Sequence of chain 6.D:
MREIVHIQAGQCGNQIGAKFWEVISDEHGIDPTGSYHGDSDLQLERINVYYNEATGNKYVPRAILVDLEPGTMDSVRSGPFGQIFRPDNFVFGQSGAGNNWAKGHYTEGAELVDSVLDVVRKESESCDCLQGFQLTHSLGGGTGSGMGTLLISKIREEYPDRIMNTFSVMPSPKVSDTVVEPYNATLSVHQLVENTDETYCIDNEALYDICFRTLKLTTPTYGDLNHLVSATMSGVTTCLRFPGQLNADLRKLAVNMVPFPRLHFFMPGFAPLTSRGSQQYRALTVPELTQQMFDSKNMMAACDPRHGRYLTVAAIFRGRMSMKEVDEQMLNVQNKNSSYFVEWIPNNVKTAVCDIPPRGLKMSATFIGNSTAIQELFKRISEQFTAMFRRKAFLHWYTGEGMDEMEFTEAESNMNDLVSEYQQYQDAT

This protein binds this small molecule.
Small molecule (SMILES): CC(=O)O[C@H]1C(=O)[C@@]2(C)[C@H]([C@H](OC(=O)c3ccccc3)[C@]3(O)C[C@H](OC(=O)[C@H](O)[C@@H](NC(=O)c4ccccc4)c4ccccc4)C(C)=C1C3(C)C)[C@]1(OC(C)=O)CO[C@@H]1C[C@@H]2O

Binding-site contacts:
Ligand atom C08 contacts residue HIS227 of chain 6.D at 3.1 Å.
Ligand atom C41 contacts residue GLU27 of chain 6.D at 3.3 Å.
Ligand atom C40 contacts residue VAL23 of chain 6.D at 3.7 Å (hydrophobic).
Ligand atom O06 contacts residue THR274 of chain 6.D at 2.9 Å (h-bond).
Ligand atom C15 contacts residue THR274 of chain 6.D at 3.8 Å.
Ligand atom O06 contacts residue PRO272 of chain 6.D at 3.7 Å.
Ligand atom C05 contacts residue HIS227 of chain 6.D at 2.9 Å.
Ligand atom O01 contacts residue ARG276 of chain 6.D at 3.7 Å.
Ligand atom C28 contacts residue PRO358 of chain 6.D at 3.7 Å (hydrophobic).
Ligand atom O13 contacts residue ARG359 of chain 6.D at 3.3 Å (salt-bridge).
Ligand atom O13 contacts residue PRO358 of chain 6.D at 3.2 Å.
Ligand atom O05 contacts residue LEU361 of chain 6.D at 3.2 Å.
Ligand atom O14 contacts residue HIS227 of chain 6.D at 2.3 Å (h-bond).
Ligand atom C15 contacts residue LEU273 of chain 6.D at 3.7 Å (hydrophobic).
Ligand atom C16 contacts residue THR274 of chain 6.D at 3.6 Å.
Ligand atom C44 contacts residue LEU361 of chain 6.D at 3.1 Å (hydrophobic).
Ligand atom O10 contacts residue GLY360 of chain 6.D at 3.8 Å.
Ligand atom C06 contacts residue HIS227 of chain 6.D at 2.2 Å.
Ligand atom O07 contacts residue THR274 of chain 6.D at 3.7 Å.
Ligand atom O06 contacts residue LEU215 of chain 6.D at 3.5 Å.
Ligand atom C41 contacts residue VAL23 of chain 6.D at 2.8 Å (hydrophobic).
Ligand atom C07 contacts residue HIS227 of chain 6.D at 2.4 Å.
Ligand atom C42 contacts residue GLU27 of chain 6.D at 3.4 Å.
Ligand atom C39 contacts residue ALA231 of chain 6.D at 3.7 Å (hydrophobic).
Ligand atom C14 contacts residue LEU215 of chain 6.D at 3.3 Å (hydrophobic).
Ligand atom O12 contacts residue GLY360 of chain 6.D at 3.8 Å.
Ligand atom C36 contacts residue HIS227 of chain 6.D at 3.4 Å.
Ligand atom C07 contacts residue ASP224 of chain 6.D at 3.6 Å.
Ligand atom C04 contacts residue HIS227 of chain 6.D at 3.5 Å.
Ligand atom C14 contacts residue THR274 of chain 6.D at 3.6 Å.
Ligand atom C47 contacts residue ARG276 of chain 6.D at 3.5 Å.
Ligand atom O06 contacts residue LEU273 of chain 6.D at 3.0 Å.
Ligand atom C33 contacts residue GLU22 of chain 6.D at 3.7 Å.
Ligand atom C42 contacts residue VAL23 of chain 6.D at 3.2 Å (hydrophobic).
Ligand atom C31 contacts residue HIS227 of chain 6.D at 3.6 Å.
Ligand atom C19 contacts residue THR274 of chain 6.D at 3.2 Å.
Ligand atom C16 contacts residue PRO272 of chain 6.D at 3.8 Å (hydrophobic).
Ligand atom C30 contacts residue HIS227 of chain 6.D at 3.2 Å.
Ligand atom C15 contacts residue PRO272 of chain 6.D at 3.3 Å (hydrophobic).
Ligand atom C09 contacts residue HIS227 of chain 6.D at 3.6 Å.